Binding-site contacts:
Ligand atom O2 contacts residue LYS165 of chain 1.C at 4.0 Å.
Ligand atom O1 contacts residue NAD1 of chain 1.J at 2.9 Å (h-bond).
Ligand atom C1 contacts residue MET161 of chain 1.C at 4.1 Å (hydrophobic).
Ligand atom O4 contacts residue MET103 of chain 1.C at 4.5 Å.
Ligand atom O4 contacts residue TYR158 of chain 1.C at 4.0 Å.
Ligand atom C1 contacts residue NAD1 of chain 1.J at 3.3 Å.
Ligand atom O4 contacts residue ILE202 of chain 1.C at 3.5 Å.
Ligand atom C3 contacts residue NAD1 of chain 1.J at 3.6 Å.
Ligand atom O1 contacts residue MET161 of chain 1.C at 3.9 Å.
Ligand atom O2 contacts residue PHE149 of chain 1.C at 3.7 Å.
Ligand atom O2 contacts residue MET161 of chain 1.C at 4.0 Å.
Ligand atom C2 contacts residue TYR158 of chain 1.C at 3.6 Å (hydrophobic).
Ligand atom O2 contacts residue NAD1 of chain 1.J at 3.2 Å (h-bond).
Ligand atom C2 contacts residue NAD1 of chain 1.J at 3.8 Å.
Ligand atom C1 contacts residue TYR158 of chain 1.C at 4.5 Å (hydrophobic).

A protein and the small-molecule ligand that binds it are described below.
Small molecule (SMILES): O=C(O)CC[N+](=O)[O-]

Sequence of chain 1.C:
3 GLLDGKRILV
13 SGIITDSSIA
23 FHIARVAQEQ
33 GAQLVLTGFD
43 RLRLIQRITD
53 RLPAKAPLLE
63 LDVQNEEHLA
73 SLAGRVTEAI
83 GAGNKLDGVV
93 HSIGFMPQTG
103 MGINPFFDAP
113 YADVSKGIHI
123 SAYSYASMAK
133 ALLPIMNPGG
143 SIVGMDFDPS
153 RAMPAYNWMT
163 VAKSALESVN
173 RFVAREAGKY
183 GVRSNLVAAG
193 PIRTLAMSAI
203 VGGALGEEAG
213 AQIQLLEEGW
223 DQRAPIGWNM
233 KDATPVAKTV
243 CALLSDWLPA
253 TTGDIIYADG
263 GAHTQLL